Sequence of chain 2.A:
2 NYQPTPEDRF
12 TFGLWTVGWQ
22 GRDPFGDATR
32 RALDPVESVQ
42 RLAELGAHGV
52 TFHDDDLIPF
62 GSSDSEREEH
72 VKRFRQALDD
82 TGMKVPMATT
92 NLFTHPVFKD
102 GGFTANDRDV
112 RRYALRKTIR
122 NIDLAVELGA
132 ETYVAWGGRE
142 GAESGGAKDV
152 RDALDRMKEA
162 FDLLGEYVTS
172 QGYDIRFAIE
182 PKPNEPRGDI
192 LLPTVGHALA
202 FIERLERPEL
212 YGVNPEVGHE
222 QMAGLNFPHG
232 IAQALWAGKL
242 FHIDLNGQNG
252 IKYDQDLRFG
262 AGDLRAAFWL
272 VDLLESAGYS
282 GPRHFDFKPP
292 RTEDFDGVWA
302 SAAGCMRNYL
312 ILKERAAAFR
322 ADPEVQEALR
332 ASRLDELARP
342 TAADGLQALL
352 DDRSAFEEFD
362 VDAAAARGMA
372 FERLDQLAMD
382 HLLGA

A small-molecule ligand and the protein it binds are described below.
Small molecule (SMILES): O[C@H]1[C@H](O)[C@@H](O)OC[C@@H]1O

Binding-site contacts:
Ligand atom O3 contacts residue CA1 of chain 2.B at 2.3 Å.
Ligand atom O4 contacts residue THR90 of chain 2.A at 3.8 Å.
Ligand atom C2 contacts residue ASP287 of chain 2.A at 3.0 Å.
Ligand atom C4 contacts residue TRP137 of chain 2.A at 4.3 Å (hydrophobic).
Ligand atom C5 contacts residue TRP137 of chain 2.A at 3.4 Å (hydrophobic).
Ligand atom C1 contacts residue PHE26 of chain 4.A at 4.1 Å (hydrophobic).
Ligand atom C5 contacts residue PHE94 of chain 2.A at 3.7 Å (hydrophobic).
Ligand atom O1 contacts residue PHE26 of chain 4.A at 3.0 Å.
Ligand atom C4 contacts residue HIS54 of chain 2.A at 3.3 Å.
Ligand atom C3 contacts residue TRP137 of chain 2.A at 4.0 Å (hydrophobic).
Ligand atom O2 contacts residue GLU217 of chain 2.A at 3.2 Å (salt-bridge).
Ligand atom C3 contacts residue ASP287 of chain 2.A at 3.7 Å.
Ligand atom O3 contacts residue GLU181 of chain 2.A at 2.4 Å (salt-bridge).
Ligand atom C2 contacts residue GLU181 of chain 2.A at 3.8 Å.
Ligand atom C3 contacts residue CA1 of chain 2.B at 3.1 Å.
Ligand atom O1 contacts residue TRP137 of chain 2.A at 4.1 Å.
Ligand atom O4 contacts residue TRP137 of chain 2.A at 3.8 Å.
Ligand atom O2 contacts residue CA1 of chain 2.B at 2.4 Å.
Ligand atom O4 contacts residue VAL135 of chain 2.A at 4.2 Å.
Ligand atom O2 contacts residue ASP287 of chain 2.A at 2.9 Å (salt-bridge).
Ligand atom C4 contacts residue GLU181 of chain 2.A at 4.2 Å.
Ligand atom O2 contacts residue HIS220 of chain 2.A at 3.5 Å.
Ligand atom C2 contacts residue GLU217 of chain 2.A at 4.3 Å.
Ligand atom C1 contacts residue TRP137 of chain 2.A at 3.5 Å (hydrophobic).
Ligand atom O5 contacts residue PHE94 of chain 2.A at 3.8 Å.
Ligand atom O3 contacts residue ASP245 of chain 2.A at 3.1 Å (salt-bridge).
Ligand atom O1 contacts residue LYS289 of chain 2.A at 4.2 Å.
Ligand atom C1 contacts residue ASP287 of chain 2.A at 4.3 Å.
Ligand atom O2 contacts residue GLU181 of chain 2.A at 2.9 Å (salt-bridge).
Ligand atom C4 contacts residue TRP16 of chain 2.A at 4.2 Å (hydrophobic).
Ligand atom O5 contacts residue HIS54 of chain 2.A at 3.5 Å (h-bond).
Ligand atom O4 contacts residue HIS54 of chain 2.A at 3.5 Å (h-bond).
Ligand atom O5 contacts residue TRP137 of chain 2.A at 3.7 Å.
Ligand atom C5 contacts residue HIS54 of chain 2.A at 2.8 Å.
Ligand atom O3 contacts residue GLU217 of chain 2.A at 4.2 Å.
Ligand atom C3 contacts residue GLU181 of chain 2.A at 3.2 Å.
Ligand atom C2 contacts residue CA1 of chain 2.B at 3.0 Å.
Ligand atom O3 contacts residue ASP287 of chain 2.A at 3.1 Å (salt-bridge).
Ligand atom O4 contacts residue GLU181 of chain 2.A at 3.9 Å.
Ligand atom C2 contacts residue TRP137 of chain 2.A at 4.4 Å (hydrophobic).

Sequence of chain 4.A:
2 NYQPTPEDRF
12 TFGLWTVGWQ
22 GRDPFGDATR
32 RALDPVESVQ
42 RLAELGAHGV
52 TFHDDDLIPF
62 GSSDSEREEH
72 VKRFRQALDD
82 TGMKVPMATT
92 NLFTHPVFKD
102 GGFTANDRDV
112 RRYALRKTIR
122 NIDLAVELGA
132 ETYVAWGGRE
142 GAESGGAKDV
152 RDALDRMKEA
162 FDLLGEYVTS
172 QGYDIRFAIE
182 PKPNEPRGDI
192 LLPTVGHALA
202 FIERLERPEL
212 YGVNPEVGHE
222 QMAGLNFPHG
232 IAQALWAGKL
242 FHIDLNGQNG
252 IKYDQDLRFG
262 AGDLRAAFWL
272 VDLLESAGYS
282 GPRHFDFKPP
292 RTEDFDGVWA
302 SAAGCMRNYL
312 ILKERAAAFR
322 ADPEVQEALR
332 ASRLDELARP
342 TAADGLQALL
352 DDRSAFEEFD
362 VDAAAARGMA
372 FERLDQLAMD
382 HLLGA